Binding-site contacts:
Ligand atom C12 contacts residue LEU166 of chain 1.A at 3.7 Å (hydrophobic).
Ligand atom C8 contacts residue GLY116 of chain 1.A at 3.5 Å.
Ligand atom C17 contacts residue TYR112 of chain 1.A at 3.7 Å (hydrophobic).
Ligand atom C4 contacts residue TYR112 of chain 1.A at 3.3 Å (hydrophobic).
Ligand atom C1 contacts residue SER176 of chain 1.A at 3.8 Å.
Ligand atom C8 contacts residue TYR112 of chain 1.A at 3.8 Å (hydrophobic).
Ligand atom C5 contacts residue LYS61 of chain 1.A at 3.6 Å.
Ligand atom N30 contacts residue TYR112 of chain 1.A at 3.8 Å.
Ligand atom N26 contacts residue TYR110 of chain 1.A at 3.5 Å.
Ligand atom C8 contacts residue MET113 of chain 1.A at 3.3 Å (hydrophobic).
Ligand atom N31 contacts residue LEU166 of chain 1.A at 3.5 Å.
Ligand atom C11 contacts residue MET113 of chain 1.A at 3.6 Å (hydrophobic).
Ligand atom C24 contacts residue THR128 of chain 1.A at 3.7 Å.
Ligand atom N33 contacts residue MET113 of chain 1.A at 2.7 Å (h-bond).
Ligand atom C4 contacts residue MET113 of chain 1.A at 3.2 Å (hydrophobic).
Ligand atom C5 contacts residue TYR110 of chain 1.A at 3.2 Å (hydrophobic).
Ligand atom C9 contacts residue LEU166 of chain 1.A at 3.8 Å (hydrophobic).
Ligand atom C12 contacts residue VAL111 of chain 1.A at 3.7 Å (hydrophobic).
Ligand atom C6 contacts residue LEU166 of chain 1.A at 3.8 Å (hydrophobic).
Ligand atom C4 contacts residue GLY116 of chain 1.A at 3.5 Å.
Ligand atom C12 contacts residue ALA59 of chain 1.A at 3.6 Å (hydrophobic).
Ligand atom C15 contacts residue MET40 of chain 1.A at 3.5 Å (hydrophobic).
Ligand atom N28 contacts residue MET113 of chain 1.A at 3.2 Å (h-bond).
Ligand atom C4 contacts residue PRO114 of chain 1.A at 3.7 Å (hydrophobic).
Ligand atom C7 contacts residue TYR110 of chain 1.A at 3.6 Å (hydrophobic).
Ligand atom N33 contacts residue TYR112 of chain 1.A at 3.6 Å.
Ligand atom C5 contacts residue GLU81 of chain 1.A at 3.8 Å.
Ligand atom N25 contacts residue VAL94 of chain 1.A at 3.7 Å.
Ligand atom C1 contacts residue TYR110 of chain 1.A at 3.8 Å (hydrophobic).
Ligand atom N25 contacts residue TYR110 of chain 1.A at 3.4 Å.
Ligand atom C16 contacts residue GLY41 of chain 1.A at 3.7 Å.
Ligand atom C14 contacts residue LEU166 of chain 1.A at 3.6 Å (hydrophobic).
Ligand atom N26 contacts residue LYS61 of chain 1.A at 3.1 Å (salt-bridge).
Ligand atom O35 contacts residue VAL48 of chain 1.A at 3.7 Å.
Ligand atom C2 contacts residue TYR110 of chain 1.A at 3.6 Å (hydrophobic).
Ligand atom C13 contacts residue LEU166 of chain 1.A at 3.6 Å (hydrophobic).
Ligand atom C15 contacts residue GLY41 of chain 1.A at 3.8 Å.
Ligand atom C18 contacts residue PRO114 of chain 1.A at 3.5 Å (hydrophobic).
Ligand atom N25 contacts residue SER176 of chain 1.A at 3.6 Å.
Ligand atom C13 contacts residue TYR110 of chain 1.A at 3.6 Å (hydrophobic).

Sequence of chain 1.A:
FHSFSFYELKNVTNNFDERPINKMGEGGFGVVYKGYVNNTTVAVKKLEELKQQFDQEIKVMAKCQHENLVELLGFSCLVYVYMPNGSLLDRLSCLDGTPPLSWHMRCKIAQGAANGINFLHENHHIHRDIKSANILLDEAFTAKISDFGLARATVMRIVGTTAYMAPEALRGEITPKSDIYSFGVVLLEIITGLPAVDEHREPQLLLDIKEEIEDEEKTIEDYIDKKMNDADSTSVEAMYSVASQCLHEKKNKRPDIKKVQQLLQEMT

The protein below binds the small molecule below.
Small molecule (SMILES): CN1CCC(n2cc(Nc3nc(NC4(C)CC4)c4c(=O)n(-c5cncnc5)ccc4n3)cn2)CC1